Sequence of chain 1.B:
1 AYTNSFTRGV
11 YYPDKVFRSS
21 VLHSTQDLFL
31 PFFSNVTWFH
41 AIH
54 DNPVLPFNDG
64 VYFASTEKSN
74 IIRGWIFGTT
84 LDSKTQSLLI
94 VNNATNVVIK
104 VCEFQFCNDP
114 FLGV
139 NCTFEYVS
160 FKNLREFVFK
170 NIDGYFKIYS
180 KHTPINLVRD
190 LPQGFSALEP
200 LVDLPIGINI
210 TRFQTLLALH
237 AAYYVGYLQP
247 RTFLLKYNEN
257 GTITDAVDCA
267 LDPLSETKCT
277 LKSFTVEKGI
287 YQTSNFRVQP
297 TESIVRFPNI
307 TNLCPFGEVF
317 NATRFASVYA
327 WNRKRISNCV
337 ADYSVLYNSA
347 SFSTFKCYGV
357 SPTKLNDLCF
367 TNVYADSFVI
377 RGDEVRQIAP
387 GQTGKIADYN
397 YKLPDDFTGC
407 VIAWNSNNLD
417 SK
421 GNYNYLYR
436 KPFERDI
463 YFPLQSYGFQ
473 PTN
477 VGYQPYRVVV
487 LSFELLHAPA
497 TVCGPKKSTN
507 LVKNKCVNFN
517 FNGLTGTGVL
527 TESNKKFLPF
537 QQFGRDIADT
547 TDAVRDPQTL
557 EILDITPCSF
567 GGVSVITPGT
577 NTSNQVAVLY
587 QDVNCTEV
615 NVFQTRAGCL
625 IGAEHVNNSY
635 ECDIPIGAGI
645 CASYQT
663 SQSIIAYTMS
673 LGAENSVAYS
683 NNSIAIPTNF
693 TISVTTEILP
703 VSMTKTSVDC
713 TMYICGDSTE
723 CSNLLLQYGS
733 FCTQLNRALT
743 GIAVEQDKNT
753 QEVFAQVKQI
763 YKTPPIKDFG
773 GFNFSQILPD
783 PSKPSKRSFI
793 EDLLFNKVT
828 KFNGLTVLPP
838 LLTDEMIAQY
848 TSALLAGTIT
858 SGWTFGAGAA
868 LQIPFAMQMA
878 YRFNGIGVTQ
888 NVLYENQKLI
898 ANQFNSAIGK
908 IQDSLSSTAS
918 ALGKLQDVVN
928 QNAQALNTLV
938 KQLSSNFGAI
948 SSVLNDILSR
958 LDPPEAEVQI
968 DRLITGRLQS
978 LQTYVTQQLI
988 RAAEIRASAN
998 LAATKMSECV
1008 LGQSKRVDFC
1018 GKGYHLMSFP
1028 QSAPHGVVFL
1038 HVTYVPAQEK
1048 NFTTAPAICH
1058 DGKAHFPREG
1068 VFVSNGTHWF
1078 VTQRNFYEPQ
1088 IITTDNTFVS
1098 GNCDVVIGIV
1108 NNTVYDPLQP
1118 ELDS

Binding-site contacts:
Ligand atom O5 contacts residue ASN577 of chain 1.B at 2.4 Å (h-bond).
Ligand atom C5 contacts residue ASN577 of chain 1.B at 3.8 Å.
Ligand atom C7 contacts residue ASN577 of chain 1.B at 3.2 Å.
Ligand atom C3 contacts residue ASN577 of chain 1.B at 3.9 Å.
Ligand atom C2 contacts residue ASN577 of chain 1.B at 2.5 Å.
Ligand atom O7 contacts residue ASN577 of chain 1.B at 3.1 Å (h-bond).
Ligand atom C1 contacts residue ASN577 of chain 1.B at 1.5 Å.
Ligand atom C8 contacts residue ASN577 of chain 1.B at 4.3 Å.
Ligand atom N2 contacts residue ASN577 of chain 1.B at 2.9 Å (h-bond).
Ligand atom C4 contacts residue ASN577 of chain 1.B at 4.3 Å.

The small molecule below binds the protein below.
Small molecule (SMILES): CC(=O)N[C@@H]1[C@@H](O)[C@H](O)[C@@H](CO)O[C@H]1O